Binding-site contacts:
Ligand atom C4 contacts residue PHE386 of chain 1.B at 3.6 Å (hydrophobic).
Ligand atom C8 contacts residue PHE329 of chain 1.B at 3.6 Å (hydrophobic).
Ligand atom C7 contacts residue GLY562 of chain 1.A at 4.0 Å.
Ligand atom N3 contacts residue PHE386 of chain 1.B at 3.9 Å.
Ligand atom C15 contacts residue SO41 of chain 1.O at 3.9 Å.
Ligand atom N2 contacts residue THR564 of chain 1.A at 3.2 Å (h-bond).
Ligand atom C1 contacts residue ASP533 of chain 1.A at 3.5 Å.
Ligand atom N contacts residue ILE563 of chain 1.A at 3.1 Å.
Ligand atom O contacts residue GLY562 of chain 1.A at 3.5 Å (h-bond).
Ligand atom N1 contacts residue ASP533 of chain 1.A at 2.5 Å (salt-bridge).
Ligand atom C16 contacts residue THR510 of chain 1.A at 3.7 Å.
Ligand atom C3 contacts residue PHE386 of chain 1.B at 3.6 Å (hydrophobic).
Ligand atom C contacts residue ASP533 of chain 1.A at 3.4 Å.
Ligand atom C contacts residue LEU535 of chain 1.A at 3.9 Å (hydrophobic).
Ligand atom C4 contacts residue LEU535 of chain 1.A at 3.7 Å (hydrophobic).
Ligand atom C15 contacts residue TYR334 of chain 1.B at 3.9 Å (hydrophobic).
Ligand atom C7 contacts residue PHE386 of chain 1.B at 3.5 Å (hydrophobic).
Ligand atom C6 contacts residue THR564 of chain 1.A at 3.3 Å.
Ligand atom C1 contacts residue LEU535 of chain 1.A at 3.9 Å (hydrophobic).
Ligand atom N1 contacts residue PHE386 of chain 1.B at 3.4 Å.
Ligand atom C16 contacts residue ASP533 of chain 1.A at 3.5 Å.
Ligand atom C contacts residue ILE563 of chain 1.A at 4.0 Å (hydrophobic).
Ligand atom C9 contacts residue VAL359 of chain 1.B at 3.8 Å (hydrophobic).
Ligand atom C16 contacts residue PHE386 of chain 1.B at 3.6 Å (hydrophobic).
Ligand atom C contacts residue PHE386 of chain 1.B at 3.8 Å (hydrophobic).
Ligand atom C14 contacts residue PHE386 of chain 1.B at 3.8 Å (hydrophobic).
Ligand atom O contacts residue PHE329 of chain 1.B at 3.5 Å.
Ligand atom C13 contacts residue PHE386 of chain 1.B at 3.7 Å (hydrophobic).
Ligand atom C1 contacts residue PHE386 of chain 1.B at 3.4 Å (hydrophobic).
Ligand atom C8 contacts residue PHE327 of chain 1.B at 3.7 Å (hydrophobic).
Ligand atom N2 contacts residue LEU535 of chain 1.A at 3.9 Å.
Ligand atom C14 contacts residue TYR334 of chain 1.B at 3.5 Å (hydrophobic).
Ligand atom C12 contacts residue VAL333 of chain 1.B at 3.4 Å (hydrophobic).
Ligand atom C5 contacts residue THR564 of chain 1.A at 3.8 Å.
Ligand atom C12 contacts residue GLN332 of chain 1.B at 4.0 Å.
Ligand atom C2 contacts residue PHE386 of chain 1.B at 3.7 Å (hydrophobic).
Ligand atom C11 contacts residue TYR242 of chain 1.B at 3.9 Å (hydrophobic).
Ligand atom N contacts residue THR564 of chain 1.A at 3.0 Å (h-bond).
Ligand atom N contacts residue ASP533 of chain 1.A at 2.7 Å (salt-bridge).
Ligand atom C15 contacts residue PHE386 of chain 1.B at 3.9 Å (hydrophobic).

Sequence of chain 1.B:
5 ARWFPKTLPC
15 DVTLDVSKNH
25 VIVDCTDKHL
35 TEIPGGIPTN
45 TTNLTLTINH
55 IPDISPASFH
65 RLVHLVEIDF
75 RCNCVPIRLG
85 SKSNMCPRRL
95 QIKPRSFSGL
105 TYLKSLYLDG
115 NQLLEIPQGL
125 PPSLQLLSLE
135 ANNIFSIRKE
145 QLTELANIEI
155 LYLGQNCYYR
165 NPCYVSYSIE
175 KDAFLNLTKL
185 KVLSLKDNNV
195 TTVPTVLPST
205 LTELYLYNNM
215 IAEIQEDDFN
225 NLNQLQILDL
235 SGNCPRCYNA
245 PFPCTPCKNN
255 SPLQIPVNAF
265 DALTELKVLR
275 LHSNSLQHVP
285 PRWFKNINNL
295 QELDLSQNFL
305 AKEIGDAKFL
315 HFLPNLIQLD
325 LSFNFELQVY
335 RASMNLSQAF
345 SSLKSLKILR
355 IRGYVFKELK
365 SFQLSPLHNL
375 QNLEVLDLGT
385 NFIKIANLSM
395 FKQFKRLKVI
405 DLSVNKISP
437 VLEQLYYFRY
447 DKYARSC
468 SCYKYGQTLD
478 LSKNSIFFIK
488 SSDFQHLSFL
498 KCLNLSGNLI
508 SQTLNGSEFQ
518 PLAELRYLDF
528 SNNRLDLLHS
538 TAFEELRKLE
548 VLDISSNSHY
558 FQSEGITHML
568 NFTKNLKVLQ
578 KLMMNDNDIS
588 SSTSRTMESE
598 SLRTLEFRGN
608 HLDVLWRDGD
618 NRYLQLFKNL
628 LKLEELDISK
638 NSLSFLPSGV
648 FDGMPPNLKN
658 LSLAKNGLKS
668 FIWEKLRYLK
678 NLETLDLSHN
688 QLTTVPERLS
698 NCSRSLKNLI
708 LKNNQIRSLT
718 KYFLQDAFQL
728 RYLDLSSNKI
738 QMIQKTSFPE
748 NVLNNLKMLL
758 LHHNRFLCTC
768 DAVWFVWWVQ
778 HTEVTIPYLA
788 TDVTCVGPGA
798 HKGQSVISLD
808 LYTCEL

The protein below binds the small molecule below.
Small molecule (SMILES): CCOCc1nc2c(N)nc3ccccc3c2n1CC(C)(C)O

Sequence of chain 1.A:
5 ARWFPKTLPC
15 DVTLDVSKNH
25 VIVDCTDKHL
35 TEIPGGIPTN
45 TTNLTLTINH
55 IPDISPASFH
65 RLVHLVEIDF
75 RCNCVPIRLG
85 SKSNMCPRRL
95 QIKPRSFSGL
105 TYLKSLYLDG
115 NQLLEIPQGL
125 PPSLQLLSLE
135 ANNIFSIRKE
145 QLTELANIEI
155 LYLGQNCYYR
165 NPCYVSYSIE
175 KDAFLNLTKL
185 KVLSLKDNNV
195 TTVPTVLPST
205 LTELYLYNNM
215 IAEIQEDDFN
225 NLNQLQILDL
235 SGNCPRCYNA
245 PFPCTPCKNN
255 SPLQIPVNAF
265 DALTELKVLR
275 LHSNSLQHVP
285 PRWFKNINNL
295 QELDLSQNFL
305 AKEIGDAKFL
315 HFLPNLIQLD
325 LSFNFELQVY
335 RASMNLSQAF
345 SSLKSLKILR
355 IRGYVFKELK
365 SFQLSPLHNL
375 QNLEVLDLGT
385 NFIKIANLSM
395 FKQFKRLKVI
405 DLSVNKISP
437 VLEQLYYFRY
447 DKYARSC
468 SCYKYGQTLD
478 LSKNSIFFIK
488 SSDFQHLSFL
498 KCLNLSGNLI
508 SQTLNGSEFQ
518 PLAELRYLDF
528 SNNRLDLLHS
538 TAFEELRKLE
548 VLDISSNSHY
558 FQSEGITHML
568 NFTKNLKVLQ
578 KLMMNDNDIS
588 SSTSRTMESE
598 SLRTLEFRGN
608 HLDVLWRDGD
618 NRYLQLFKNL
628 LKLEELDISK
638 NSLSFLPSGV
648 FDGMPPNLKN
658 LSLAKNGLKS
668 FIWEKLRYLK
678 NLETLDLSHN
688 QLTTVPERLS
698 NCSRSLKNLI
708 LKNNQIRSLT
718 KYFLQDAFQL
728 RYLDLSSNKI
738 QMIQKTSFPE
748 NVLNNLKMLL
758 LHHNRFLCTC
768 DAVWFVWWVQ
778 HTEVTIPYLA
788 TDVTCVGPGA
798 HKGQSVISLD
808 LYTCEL